Binding-site contacts:
Ligand atom O6 contacts residue ILE187 of chain 1.D at 3.4 Å.
Ligand atom O3P contacts residue ALA188 of chain 1.D at 3.9 Å.
Ligand atom C6 contacts residue ILE187 of chain 1.D at 3.6 Å (hydrophobic).
Ligand atom O6 contacts residue LYS218 of chain 1.D at 2.4 Å (salt-bridge).
Ligand atom O3P contacts residue ASP189 of chain 1.D at 2.9 Å (salt-bridge).
Ligand atom N1 contacts residue VAL240 of chain 1.D at 2.9 Å (h-bond).
Ligand atom P contacts residue GLY191 of chain 1.D at 3.8 Å.
Ligand atom O2 contacts residue PHE245 of chain 1.D at 3.6 Å.
Ligand atom O2 contacts residue GLU246 of chain 1.D at 3.2 Å (salt-bridge).
Ligand atom C6 contacts residue LYS218 of chain 1.D at 3.5 Å.
Ligand atom C5 contacts residue ILE187 of chain 1.D at 3.6 Å (hydrophobic).
Ligand atom O2P contacts residue ASP189 of chain 1.D at 3.2 Å.
Ligand atom O2P contacts residue GLY191 of chain 1.D at 3.8 Å.
Ligand atom C3' contacts residue ILE187 of chain 1.D at 3.7 Å (hydrophobic).
Ligand atom N7 contacts residue ILE187 of chain 1.D at 3.5 Å.
Ligand atom O1P contacts residue THR190 of chain 1.D at 3.2 Å (h-bond).
Ligand atom C2 contacts residue VAL240 of chain 1.D at 3.3 Å (hydrophobic).
Ligand atom O6 contacts residue ARG238 of chain 1.D at 3.5 Å (salt-bridge).
Ligand atom O3P contacts residue THR190 of chain 1.D at 3.6 Å (h-bond).
Ligand atom O3' contacts residue GLU185 of chain 1.D at 3.4 Å (salt-bridge).
Ligand atom O2 contacts residue VAL240 of chain 1.D at 3.0 Å (h-bond).
Ligand atom O2' contacts residue ASP186 of chain 1.D at 3.7 Å.
Ligand atom N7 contacts residue LYS218 of chain 1.D at 3.8 Å.
Ligand atom C6 contacts residue VAL240 of chain 1.D at 3.8 Å (hydrophobic).
Ligand atom P contacts residue THR190 of chain 1.D at 3.4 Å.
Ligand atom C2 contacts residue TYR239 of chain 1.D at 3.5 Å (hydrophobic).
Ligand atom C2' contacts residue ILE187 of chain 1.D at 3.5 Å (hydrophobic).
Ligand atom O2P contacts residue THR190 of chain 1.D at 2.6 Å (h-bond).
Ligand atom P contacts residue THR193 of chain 1.D at 3.7 Å.
Ligand atom N7 contacts residue ASP189 of chain 1.D at 3.8 Å.
Ligand atom O5' contacts residue THR193 of chain 1.D at 3.6 Å.
Ligand atom C8 contacts residue ILE187 of chain 1.D at 3.6 Å (hydrophobic).
Ligand atom N9 contacts residue ILE187 of chain 1.D at 3.7 Å.
Ligand atom O6 contacts residue TYR239 of chain 1.D at 3.8 Å.
Ligand atom O3P contacts residue GLY191 of chain 1.D at 3.1 Å (h-bond).
Ligand atom O1P contacts residue THR193 of chain 1.D at 2.7 Å (h-bond).
Ligand atom O2 contacts residue TYR239 of chain 1.D at 3.3 Å (h-bond).
Ligand atom O1P contacts residue ARG192 of chain 1.D at 3.5 Å (salt-bridge).
Ligand atom O6 contacts residue VAL240 of chain 1.D at 3.4 Å (h-bond).
Ligand atom C5' contacts residue THR193 of chain 1.D at 3.4 Å.

Sequence of chain 1.D:
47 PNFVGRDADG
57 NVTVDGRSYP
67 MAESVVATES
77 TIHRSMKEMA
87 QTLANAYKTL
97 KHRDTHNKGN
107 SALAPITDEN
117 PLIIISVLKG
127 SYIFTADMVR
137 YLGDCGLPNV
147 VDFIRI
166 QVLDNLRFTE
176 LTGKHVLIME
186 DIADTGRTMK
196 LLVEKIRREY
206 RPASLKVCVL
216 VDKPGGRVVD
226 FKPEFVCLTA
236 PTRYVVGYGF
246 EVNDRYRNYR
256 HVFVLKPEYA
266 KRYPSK

A small-molecule ligand and the protein it binds are described below.
Small molecule (SMILES): O=c1[nH]c(=O)c2[nH+]cn([C@@H]3O[C@H](COP(=O)(O)O)[C@@H](O)[C@H]3O)c2[nH]1